Binding-site contacts:
Ligand atom C12 contacts residue LYS180 of chain 1.F at 3.6 Å.
Ligand atom N4 contacts residue GLY200 of chain 1.F at 3.4 Å (h-bond).
Ligand atom C13 contacts residue ARG202 of chain 1.F at 3.1 Å.
Ligand atom O contacts residue GLY181 of chain 1.F at 2.9 Å (h-bond).
Ligand atom C5 contacts residue SER199 of chain 1.F at 3.7 Å.
Ligand atom C9 contacts residue LYS180 of chain 1.F at 3.7 Å.
Ligand atom N4 contacts residue SER183 of chain 1.F at 3.8 Å.
Ligand atom C1 contacts residue LEU25 of chain 1.F at 3.7 Å (hydrophobic).
Ligand atom C7 contacts residue SER199 of chain 1.F at 3.2 Å.
Ligand atom C4 contacts residue HIS41 of chain 1.F at 3.4 Å.
Ligand atom S contacts residue CYS42 of chain 1.F at 3.4 Å (h-bond).
Ligand atom C14 contacts residue CYS204 of chain 1.F at 3.7 Å (hydrophobic).
Ligand atom C12 contacts residue SER201 of chain 1.F at 3.5 Å.
Ligand atom C6 contacts residue SER183 of chain 1.F at 3.2 Å.
Ligand atom BR contacts residue TRP128 of chain 1.F at 3.5 Å.
Ligand atom O contacts residue LYS180 of chain 1.F at 3.5 Å.
Ligand atom C14 contacts residue ARG202 of chain 1.F at 3.4 Å.
Ligand atom C contacts residue ARG137 of chain 1.F at 3.6 Å.
Ligand atom N4 contacts residue THR198 of chain 1.F at 3.5 Å (h-bond).
Ligand atom C16 contacts residue LYS180 of chain 1.F at 3.6 Å.
Ligand atom C2 contacts residue LEU25 of chain 1.F at 3.6 Å (hydrophobic).
Ligand atom N3 contacts residue GLY200 of chain 1.F at 3.5 Å (h-bond).
Ligand atom C3 contacts residue LEU25 of chain 1.F at 3.4 Å (hydrophobic).
Ligand atom C10 contacts residue SER201 of chain 1.F at 3.8 Å.
Ligand atom C8 contacts residue GLY200 of chain 1.F at 3.6 Å.
Ligand atom C16 contacts residue ARG137 of chain 1.F at 3.8 Å.
Ligand atom S contacts residue CYS26 of chain 1.F at 3.8 Å.
Ligand atom O contacts residue SER183 of chain 1.F at 3.0 Å (h-bond).
Ligand atom C17 contacts residue ARG137 of chain 1.F at 3.5 Å.
Ligand atom C11 contacts residue SER201 of chain 1.F at 3.7 Å.
Ligand atom C3 contacts residue SER183 of chain 1.F at 3.8 Å.
Ligand atom C3 contacts residue CYS26 of chain 1.F at 3.8 Å (hydrophobic).
Ligand atom C5 contacts residue HIS41 of chain 1.F at 3.6 Å.
Ligand atom C15 contacts residue LYS180 of chain 1.F at 3.5 Å.
Ligand atom N2 contacts residue SER183 of chain 1.F at 3.6 Å (h-bond).
Ligand atom C11 contacts residue LYS180 of chain 1.F at 3.8 Å.
Ligand atom C14 contacts residue LYS180 of chain 1.F at 3.6 Å.
Ligand atom N1 contacts residue LEU25 of chain 1.F at 2.8 Å (h-bond).
Ligand atom N contacts residue LEU25 of chain 1.F at 3.5 Å (h-bond).
Ligand atom N contacts residue GLY181 of chain 1.F at 3.3 Å.

Sequence of chain 1.F:
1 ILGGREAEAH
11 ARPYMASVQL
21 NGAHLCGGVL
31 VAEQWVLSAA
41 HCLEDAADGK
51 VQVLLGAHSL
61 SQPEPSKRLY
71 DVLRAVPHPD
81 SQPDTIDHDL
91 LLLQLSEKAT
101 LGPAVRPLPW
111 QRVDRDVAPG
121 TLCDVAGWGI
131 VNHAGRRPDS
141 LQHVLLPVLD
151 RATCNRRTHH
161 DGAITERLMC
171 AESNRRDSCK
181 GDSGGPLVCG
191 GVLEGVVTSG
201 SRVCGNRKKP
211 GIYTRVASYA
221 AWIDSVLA

The protein below binds the small molecule below.
Small molecule (SMILES): O=C(Nc1cccc(Br)n1)[C@@H]1SCCN1C(=O)Cn1ncc2ccccc21